Binding-site contacts:
Ligand atom OAB contacts residue PRO532 of chain 1.D at 4.0 Å.
Ligand atom CAH contacts residue LEU791 of chain 1.A at 3.9 Å (hydrophobic).
Ligand atom CAL contacts residue PRO532 of chain 1.A at 4.1 Å (hydrophobic).
Ligand atom OAA contacts residue LYS762 of chain 1.D at 3.9 Å.
Ligand atom CAE contacts residue SER761 of chain 1.D at 3.6 Å.
Ligand atom CAH contacts residue MET534 of chain 1.A at 3.9 Å (hydrophobic).
Ligand atom CAK contacts residue PRO532 of chain 1.D at 4.1 Å (hydrophobic).
Ligand atom NAJ contacts residue LEU783 of chain 1.A at 3.5 Å.
Ligand atom FAC contacts residue 2J91 of chain 1.KB at 3.9 Å.
Ligand atom OAB contacts residue LEU783 of chain 1.A at 4.1 Å.
Ligand atom CAH contacts residue GLN786 of chain 1.A at 4.1 Å.
Ligand atom CAD contacts residue LYS762 of chain 1.D at 4.2 Å.
Ligand atom CAD contacts residue 2J91 of chain 1.KB at 3.9 Å.
Ligand atom OAB contacts residue ILE519 of chain 1.D at 4.2 Å.
Ligand atom FAC contacts residue LYS762 of chain 1.D at 3.8 Å.
Ligand atom NAJ contacts residue PRO532 of chain 1.A at 3.1 Å (h-bond).
Ligand atom CAN contacts residue PRO532 of chain 1.A at 4.0 Å (hydrophobic).
Ligand atom FAC contacts residue GLY763 of chain 1.D at 3.3 Å.
Ligand atom CAH contacts residue PHE533 of chain 1.A at 3.2 Å (hydrophobic).
Ligand atom CAK contacts residue GLY763 of chain 1.D at 3.7 Å.
Ligand atom NAO contacts residue SER761 of chain 1.D at 4.1 Å.
Ligand atom FAC contacts residue PRO532 of chain 1.D at 3.4 Å.
Ligand atom NAO contacts residue PRO532 of chain 1.A at 3.4 Å (h-bond).
Ligand atom FAC contacts residue MET534 of chain 1.D at 4.0 Å.
Ligand atom OAB contacts residue PRO532 of chain 1.A at 4.1 Å.
Ligand atom FAC contacts residue THR535 of chain 1.D at 4.1 Å.
Ligand atom CAG contacts residue SER761 of chain 1.D at 3.6 Å.
Ligand atom CAF contacts residue PRO532 of chain 1.D at 3.6 Å (hydrophobic).
Ligand atom CAN contacts residue GLN786 of chain 1.A at 4.0 Å.
Ligand atom CAM contacts residue LYS762 of chain 1.D at 4.1 Å.
Ligand atom CAF contacts residue GLY763 of chain 1.D at 3.4 Å.
Ligand atom SAP contacts residue LEU783 of chain 1.A at 3.8 Å.
Ligand atom OAA contacts residue LEU783 of chain 1.A at 3.3 Å.
Ligand atom CAF contacts residue LYS762 of chain 1.D at 3.7 Å.
Ligand atom OAA contacts residue ILE519 of chain 1.D at 3.9 Å.
Ligand atom OAB contacts residue LYS531 of chain 1.A at 3.6 Å.
Ligand atom CAI contacts residue GLN786 of chain 1.A at 3.7 Å.
Ligand atom CAD contacts residue SER761 of chain 1.D at 4.0 Å.
Ligand atom CAI contacts residue PRO532 of chain 1.A at 3.4 Å (hydrophobic).
Ligand atom CAK contacts residue LYS762 of chain 1.D at 3.7 Å.

Sequence of chain 1.D:
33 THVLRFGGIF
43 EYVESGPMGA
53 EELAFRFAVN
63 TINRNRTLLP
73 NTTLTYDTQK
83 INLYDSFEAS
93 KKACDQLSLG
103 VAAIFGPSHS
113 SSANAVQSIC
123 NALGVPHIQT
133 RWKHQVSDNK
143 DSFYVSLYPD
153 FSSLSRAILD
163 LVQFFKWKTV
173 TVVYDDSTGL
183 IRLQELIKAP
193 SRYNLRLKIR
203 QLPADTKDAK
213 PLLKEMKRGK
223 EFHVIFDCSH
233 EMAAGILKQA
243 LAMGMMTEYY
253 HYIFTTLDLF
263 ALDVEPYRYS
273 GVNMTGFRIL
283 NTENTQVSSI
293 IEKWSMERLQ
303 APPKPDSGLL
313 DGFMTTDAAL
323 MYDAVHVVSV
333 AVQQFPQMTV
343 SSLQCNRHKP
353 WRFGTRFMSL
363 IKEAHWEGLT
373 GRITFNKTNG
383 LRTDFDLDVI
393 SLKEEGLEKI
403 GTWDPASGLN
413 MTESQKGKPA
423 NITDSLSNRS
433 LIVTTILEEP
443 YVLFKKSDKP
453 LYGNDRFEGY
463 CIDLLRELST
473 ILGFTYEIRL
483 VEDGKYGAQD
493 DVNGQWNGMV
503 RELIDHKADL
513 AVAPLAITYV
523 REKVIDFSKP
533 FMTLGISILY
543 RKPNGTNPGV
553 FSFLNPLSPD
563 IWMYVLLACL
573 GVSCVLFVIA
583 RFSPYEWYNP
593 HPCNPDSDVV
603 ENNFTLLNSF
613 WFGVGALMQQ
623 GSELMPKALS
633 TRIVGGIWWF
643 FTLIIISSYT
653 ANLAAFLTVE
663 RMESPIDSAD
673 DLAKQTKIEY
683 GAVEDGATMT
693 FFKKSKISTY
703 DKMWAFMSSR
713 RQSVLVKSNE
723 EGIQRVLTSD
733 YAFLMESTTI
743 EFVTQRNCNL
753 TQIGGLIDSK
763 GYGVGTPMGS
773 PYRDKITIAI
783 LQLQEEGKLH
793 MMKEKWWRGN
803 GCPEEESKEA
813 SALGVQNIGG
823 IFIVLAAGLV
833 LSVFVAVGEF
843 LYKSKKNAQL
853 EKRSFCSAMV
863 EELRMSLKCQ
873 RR

Sequence of chain 1.A:
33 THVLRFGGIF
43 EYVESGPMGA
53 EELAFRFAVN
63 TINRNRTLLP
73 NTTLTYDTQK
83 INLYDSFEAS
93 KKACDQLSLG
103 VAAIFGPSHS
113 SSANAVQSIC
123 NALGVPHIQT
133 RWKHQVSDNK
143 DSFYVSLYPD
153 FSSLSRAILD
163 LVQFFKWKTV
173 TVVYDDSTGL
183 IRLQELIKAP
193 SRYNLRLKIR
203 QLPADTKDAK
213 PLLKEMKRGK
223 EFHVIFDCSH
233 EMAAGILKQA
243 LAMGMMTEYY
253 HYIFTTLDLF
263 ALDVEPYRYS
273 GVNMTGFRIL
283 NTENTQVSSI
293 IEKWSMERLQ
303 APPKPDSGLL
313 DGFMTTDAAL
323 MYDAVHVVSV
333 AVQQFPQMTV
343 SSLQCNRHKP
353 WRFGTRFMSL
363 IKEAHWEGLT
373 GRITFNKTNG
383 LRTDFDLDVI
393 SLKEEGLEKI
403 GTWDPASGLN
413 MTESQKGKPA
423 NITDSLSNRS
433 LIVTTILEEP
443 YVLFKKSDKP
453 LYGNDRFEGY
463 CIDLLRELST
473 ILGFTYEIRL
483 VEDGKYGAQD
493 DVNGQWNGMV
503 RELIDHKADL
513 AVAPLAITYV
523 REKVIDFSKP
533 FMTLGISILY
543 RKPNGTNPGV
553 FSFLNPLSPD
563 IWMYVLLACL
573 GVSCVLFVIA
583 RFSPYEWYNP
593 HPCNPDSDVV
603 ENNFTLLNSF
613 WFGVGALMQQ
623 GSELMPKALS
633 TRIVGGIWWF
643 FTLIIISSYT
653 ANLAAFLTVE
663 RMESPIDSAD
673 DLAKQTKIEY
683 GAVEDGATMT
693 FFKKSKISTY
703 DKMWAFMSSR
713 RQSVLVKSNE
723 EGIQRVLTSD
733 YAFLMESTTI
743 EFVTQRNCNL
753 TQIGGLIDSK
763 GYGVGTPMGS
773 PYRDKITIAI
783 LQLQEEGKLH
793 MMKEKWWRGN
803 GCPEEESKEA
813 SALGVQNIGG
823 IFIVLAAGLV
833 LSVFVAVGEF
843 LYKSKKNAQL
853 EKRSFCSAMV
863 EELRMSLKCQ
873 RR

The protein below binds the small molecule below.
Small molecule (SMILES): O=S1(=O)NCN(C2CC2)c2ccc(F)cc21